The protein below binds the small molecule below.
Small molecule (SMILES): CC(=O)N[C@H]1[C@H](O[C@H]2[C@H](O)[C@@H](NC(C)=O)CO[C@@H]2CO)O[C@H](CO)[C@@H](O[C@@H]2O[C@H](CO)[C@@H](O)[C@H](O)[C@@H]2O)[C@@H]1O

Binding-site contacts:
Ligand atom O6 contacts residue LYS298 of chain 1.A at 4.3 Å.
Ligand atom O7 contacts residue LEU367 of chain 1.A at 2.9 Å (h-bond).
Ligand atom O5 contacts residue SER297 of chain 1.A at 3.1 Å (h-bond).
Ligand atom O6 contacts residue ASP283 of chain 1.A at 2.9 Å (salt-bridge).
Ligand atom C7 contacts residue ASN300 of chain 1.A at 3.6 Å.
Ligand atom O7 contacts residue ASN300 of chain 1.A at 3.9 Å.
Ligand atom C6 contacts residue SER297 of chain 1.A at 3.8 Å.
Ligand atom C6 contacts residue LEU367 of chain 1.A at 4.0 Å (hydrophobic).
Ligand atom C7 contacts residue HIS366 of chain 1.A at 4.5 Å.
Ligand atom O5 contacts residue ASN300 of chain 1.A at 2.3 Å (h-bond).
Ligand atom C3 contacts residue ASN300 of chain 1.A at 3.8 Å.
Ligand atom O5 contacts residue LEU367 of chain 1.A at 4.4 Å.
Ligand atom O6 contacts residue LEU284 of chain 1.A at 4.5 Å.
Ligand atom O6 contacts residue LYS299 of chain 1.A at 4.5 Å.
Ligand atom C8 contacts residue LEU367 of chain 1.A at 4.1 Å (hydrophobic).
Ligand atom N2 contacts residue ASN300 of chain 1.A at 3.0 Å (h-bond).
Ligand atom C5 contacts residue LEU367 of chain 1.A at 3.6 Å (hydrophobic).
Ligand atom C6 contacts residue HIS366 of chain 1.A at 3.7 Å.
Ligand atom O6 contacts residue SER297 of chain 1.A at 2.8 Å (h-bond).
Ligand atom C2 contacts residue ASN300 of chain 1.A at 2.5 Å.
Ligand atom C8 contacts residue LEU284 of chain 1.A at 3.8 Å (hydrophobic).
Ligand atom C8 contacts residue GLU282 of chain 1.A at 4.0 Å.
Ligand atom O5 contacts residue ASP283 of chain 1.A at 4.3 Å.
Ligand atom O5 contacts residue LYS299 of chain 1.A at 4.0 Å.
Ligand atom O4 contacts residue LEU367 of chain 1.A at 4.4 Å.
Ligand atom O6 contacts residue HIS366 of chain 1.A at 3.7 Å.
Ligand atom C5 contacts residue ASN300 of chain 1.A at 3.6 Å.
Ligand atom C4 contacts residue ASN300 of chain 1.A at 4.2 Å.
Ligand atom O7 contacts residue HIS366 of chain 1.A at 3.8 Å.
Ligand atom C1 contacts residue ASN300 of chain 1.A at 1.4 Å.
Ligand atom O3 contacts residue HIS366 of chain 1.A at 3.6 Å.
Ligand atom O7 contacts residue HIS368 of chain 1.A at 4.5 Å.
Ligand atom C1 contacts residue SER297 of chain 1.A at 3.6 Å.
Ligand atom C7 contacts residue LEU367 of chain 1.A at 3.9 Å (hydrophobic).
Ligand atom C6 contacts residue ASP283 of chain 1.A at 3.5 Å.
Ligand atom O6 contacts residue LEU367 of chain 1.A at 3.9 Å.
Ligand atom C5 contacts residue SER297 of chain 1.A at 3.8 Å.

Sequence of chain 1.A:
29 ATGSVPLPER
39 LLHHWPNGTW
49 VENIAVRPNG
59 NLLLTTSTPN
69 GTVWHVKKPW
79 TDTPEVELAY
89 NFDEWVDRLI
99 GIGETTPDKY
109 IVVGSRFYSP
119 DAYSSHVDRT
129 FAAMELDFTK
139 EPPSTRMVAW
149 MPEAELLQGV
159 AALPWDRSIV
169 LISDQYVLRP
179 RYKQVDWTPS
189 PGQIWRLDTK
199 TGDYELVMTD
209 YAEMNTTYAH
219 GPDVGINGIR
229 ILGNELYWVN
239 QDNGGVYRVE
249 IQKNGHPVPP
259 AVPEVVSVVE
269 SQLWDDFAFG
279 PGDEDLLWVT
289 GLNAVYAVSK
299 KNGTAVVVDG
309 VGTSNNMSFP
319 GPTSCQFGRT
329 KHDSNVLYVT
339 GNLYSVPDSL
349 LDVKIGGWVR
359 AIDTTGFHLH